This small molecule binds to this protein.
Small molecule (SMILES): CC(=O)N[C@H]1[C@H](O[C@H]2[C@H](O)[C@@H](NC(C)=O)CO[C@@H]2CO)O[C@H](CO)[C@@H](O)[C@@H]1O

Sequence of chain 1.A:
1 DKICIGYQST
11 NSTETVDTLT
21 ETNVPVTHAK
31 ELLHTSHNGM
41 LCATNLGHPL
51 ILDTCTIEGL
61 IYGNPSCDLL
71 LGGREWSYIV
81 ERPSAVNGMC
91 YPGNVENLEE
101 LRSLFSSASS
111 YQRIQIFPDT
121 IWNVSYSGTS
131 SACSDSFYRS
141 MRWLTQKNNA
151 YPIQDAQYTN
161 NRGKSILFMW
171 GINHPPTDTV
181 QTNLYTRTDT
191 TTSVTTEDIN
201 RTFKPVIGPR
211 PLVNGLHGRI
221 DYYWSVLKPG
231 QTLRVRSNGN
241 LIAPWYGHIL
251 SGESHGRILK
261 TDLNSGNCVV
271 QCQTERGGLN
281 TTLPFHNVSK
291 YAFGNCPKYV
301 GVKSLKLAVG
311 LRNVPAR

Binding-site contacts:
Ligand atom C8 contacts residue TRP122 of chain 1.A at 3.5 Å (hydrophobic).
Ligand atom C5 contacts residue ASN123 of chain 1.A at 3.7 Å.
Ligand atom C2 contacts residue ASN123 of chain 1.A at 2.5 Å.
Ligand atom O7 contacts residue GLN154 of chain 1.A at 3.6 Å.
Ligand atom O3 contacts residue ASP155 of chain 1.A at 4.2 Å.
Ligand atom O7 contacts residue ASP155 of chain 1.A at 3.0 Å (salt-bridge).
Ligand atom O7 contacts residue ASN123 of chain 1.A at 3.7 Å.
Ligand atom N2 contacts residue ILE121 of chain 1.A at 2.9 Å (h-bond).
Ligand atom C8 contacts residue ALA156 of chain 1.A at 4.4 Å (hydrophobic).
Ligand atom C8 contacts residue ASP155 of chain 1.A at 3.6 Å.
Ligand atom C7 contacts residue ASN123 of chain 1.A at 3.4 Å.
Ligand atom C8 contacts residue GLN154 of chain 1.A at 3.1 Å.
Ligand atom C3 contacts residue ILE121 of chain 1.A at 4.4 Å (hydrophobic).
Ligand atom C7 contacts residue GLN154 of chain 1.A at 3.6 Å.
Ligand atom C7 contacts residue ASP155 of chain 1.A at 3.7 Å.
Ligand atom C1 contacts residue ASN123 of chain 1.A at 1.4 Å.
Ligand atom N2 contacts residue ASN123 of chain 1.A at 2.9 Å (h-bond).
Ligand atom C3 contacts residue ASN123 of chain 1.A at 3.8 Å.
Ligand atom C8 contacts residue ASN123 of chain 1.A at 4.4 Å.
Ligand atom C1 contacts residue ILE121 of chain 1.A at 3.9 Å (hydrophobic).
Ligand atom O7 contacts residue ILE153 of chain 1.A at 3.8 Å.
Ligand atom C8 contacts residue ILE121 of chain 1.A at 3.4 Å (hydrophobic).
Ligand atom N2 contacts residue ASP155 of chain 1.A at 4.4 Å.
Ligand atom C7 contacts residue ILE121 of chain 1.A at 3.6 Å (hydrophobic).
Ligand atom O5 contacts residue ASN123 of chain 1.A at 2.4 Å (h-bond).
Ligand atom N2 contacts residue GLN154 of chain 1.A at 4.4 Å.
Ligand atom C2 contacts residue ILE121 of chain 1.A at 3.9 Å (hydrophobic).
Ligand atom C4 contacts residue ASN123 of chain 1.A at 4.2 Å.